Sequence of chain 1.B:
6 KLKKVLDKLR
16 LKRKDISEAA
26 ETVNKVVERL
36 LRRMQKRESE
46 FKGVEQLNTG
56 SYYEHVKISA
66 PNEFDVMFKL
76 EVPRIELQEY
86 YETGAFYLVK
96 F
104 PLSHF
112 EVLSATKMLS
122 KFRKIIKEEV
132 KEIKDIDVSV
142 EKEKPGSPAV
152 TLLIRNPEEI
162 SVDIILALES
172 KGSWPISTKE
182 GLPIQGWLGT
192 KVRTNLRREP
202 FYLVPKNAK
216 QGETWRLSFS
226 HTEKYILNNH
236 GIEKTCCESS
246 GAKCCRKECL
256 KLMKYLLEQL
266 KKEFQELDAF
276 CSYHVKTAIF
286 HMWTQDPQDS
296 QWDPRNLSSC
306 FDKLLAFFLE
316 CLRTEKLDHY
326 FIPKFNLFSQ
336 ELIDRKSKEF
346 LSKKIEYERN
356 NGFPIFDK

This protein binds this small molecule.
Small molecule (SMILES): Nc1nc2c(ncn2[C@H]2C[C@H](O)[C@@H](CO[P](=O)(O)O[P](=O)(O)OP(=O)(O)O)O2)c(=O)[nH]1

Binding-site contacts:
Ligand atom C4' contacts residue ASP164 of chain 1.B at 3.7 Å.
Ligand atom N9 contacts residue ATP1 of chain 1.K at 3.8 Å.
Ligand atom O1A contacts residue LYS207 of chain 1.B at 3.8 Å.
Ligand atom N2 contacts residue THR54 of chain 1.B at 3.2 Å (h-bond).
Ligand atom C2 contacts residue SER225 of chain 1.B at 3.4 Å.
Ligand atom O5' contacts residue PRO149 of chain 1.B at 3.6 Å.
Ligand atom C2 contacts residue ATP1 of chain 1.K at 3.0 Å.
Ligand atom O4' contacts residue PRO149 of chain 1.B at 3.7 Å.
Ligand atom PB contacts residue SER148 of chain 1.B at 3.7 Å.
Ligand atom C6 contacts residue ATP1 of chain 1.K at 3.5 Å.
Ligand atom N7 contacts residue ARG221 of chain 1.B at 2.6 Å (salt-bridge).
Ligand atom C2' contacts residue ATP1 of chain 1.K at 3.3 Å.
Ligand atom C6 contacts residue SER223 of chain 1.B at 3.4 Å.
Ligand atom C2' contacts residue ASP164 of chain 1.B at 3.5 Å.
Ligand atom C3' contacts residue ATP1 of chain 1.K at 3.7 Å.
Ligand atom N1 contacts residue ATP1 of chain 1.K at 3.4 Å (h-bond).
Ligand atom C5' contacts residue SER148 of chain 1.B at 3.8 Å.
Ligand atom C5 contacts residue ATP1 of chain 1.K at 3.5 Å.
Ligand atom C4 contacts residue ATP1 of chain 1.K at 3.1 Å.
Ligand atom N3 contacts residue ATP1 of chain 1.K at 2.9 Å (h-bond).
Ligand atom O4' contacts residue ALA150 of chain 1.B at 3.8 Å.
Ligand atom N1 contacts residue SER223 of chain 1.B at 3.0 Å (h-bond).
Ligand atom O1A contacts residue ARG221 of chain 1.B at 3.6 Å (salt-bridge).
Ligand atom O2B contacts residue SER148 of chain 1.B at 3.1 Å.
Ligand atom N7 contacts residue ATP1 of chain 1.K at 3.7 Å.
Ligand atom O2B contacts residue PRO146 of chain 1.B at 3.6 Å.
Ligand atom O1B contacts residue SER148 of chain 1.B at 3.5 Å.
Ligand atom N3 contacts residue ILE166 of chain 1.B at 3.5 Å.
Ligand atom N2 contacts residue MET72 of chain 1.B at 3.2 Å.
Ligand atom C8 contacts residue ARG221 of chain 1.B at 3.4 Å.
Ligand atom N2 contacts residue SER225 of chain 1.B at 3.1 Å (h-bond).
Ligand atom O3A contacts residue LYS207 of chain 1.B at 3.6 Å.
Ligand atom O3' contacts residue ATP1 of chain 1.K at 2.8 Å (h-bond).
Ligand atom C8 contacts residue PRO149 of chain 1.B at 3.4 Å (hydrophobic).
Ligand atom C5 contacts residue ARG221 of chain 1.B at 3.7 Å.
Ligand atom N1 contacts residue SER225 of chain 1.B at 3.0 Å (h-bond).
Ligand atom O1A contacts residue ATP1 of chain 1.K at 3.7 Å.
Ligand atom N2 contacts residue ATP1 of chain 1.K at 3.6 Å.
Ligand atom O6 contacts residue SER223 of chain 1.B at 2.9 Å (h-bond).
Ligand atom O6 contacts residue ATP1 of chain 1.K at 3.5 Å (h-bond).